A small-molecule ligand and the protein it binds are described below.
Small molecule (SMILES): Nc1nc2c(ncn2[C@@H]2O[C@H](CO[P](=O)(O)O[P](=O)(O)CP(=O)(O)O)[C@@H](O)[C@H]2O)c(=O)[nH]1

Sequence of chain 1.B:
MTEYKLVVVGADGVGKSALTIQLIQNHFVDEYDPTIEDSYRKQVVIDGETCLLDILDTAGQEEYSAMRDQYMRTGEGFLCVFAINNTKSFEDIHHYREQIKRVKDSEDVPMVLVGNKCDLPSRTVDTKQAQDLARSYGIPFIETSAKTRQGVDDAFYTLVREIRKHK

Binding-site contacts:
Ligand atom O2B contacts residue GLY14 of chain 1.B at 3.4 Å (h-bond).
Ligand atom PG contacts residue MG1 of chain 1.F at 3.2 Å.
Ligand atom C8 contacts residue ALA19 of chain 1.B at 3.5 Å (hydrophobic).
Ligand atom O3' contacts residue ASP31 of chain 1.B at 2.8 Å (salt-bridge).
Ligand atom C3' contacts residue GLU32 of chain 1.B at 3.5 Å.
Ligand atom O2' contacts residue PHE29 of chain 1.B at 3.4 Å.
Ligand atom O1G contacts residue MG1 of chain 1.F at 2.0 Å.
Ligand atom C8 contacts residue GLY16 of chain 1.B at 3.5 Å.
Ligand atom O2' contacts residue VAL30 of chain 1.B at 2.7 Å (h-bond).
Ligand atom O1A contacts residue ALA19 of chain 1.B at 2.8 Å (h-bond).
Ligand atom O3A contacts residue GLY16 of chain 1.B at 3.2 Å (h-bond).
Ligand atom N1 contacts residue ASP120 of chain 1.B at 2.9 Å (salt-bridge).
Ligand atom O2B contacts residue VAL15 of chain 1.B at 3.3 Å (h-bond).
Ligand atom O2' contacts residue ASP31 of chain 1.B at 3.1 Å (salt-bridge).
Ligand atom N2 contacts residue ASP120 of chain 1.B at 2.9 Å (salt-bridge).
Ligand atom O6 contacts residue ALA147 of chain 1.B at 2.8 Å (h-bond).
Ligand atom PB contacts residue MG1 of chain 1.F at 3.3 Å.
Ligand atom O6 contacts residue ASP120 of chain 1.B at 3.5 Å (salt-bridge).
Ligand atom O6 contacts residue LYS118 of chain 1.B at 3.4 Å.
Ligand atom O1B contacts residue SER18 of chain 1.B at 3.0 Å (h-bond).
Ligand atom O4' contacts residue LYS118 of chain 1.B at 3.1 Å (salt-bridge).
Ligand atom O6 contacts residue ASN117 of chain 1.B at 3.3 Å (h-bond).
Ligand atom PG contacts residue ASP13 of chain 1.B at 3.5 Å.
Ligand atom C3B contacts residue GLY14 of chain 1.B at 3.4 Å.
Ligand atom O2G contacts residue GLY61 of chain 1.B at 2.8 Å (h-bond).
Ligand atom O3G contacts residue ASP13 of chain 1.B at 2.6 Å (salt-bridge).
Ligand atom N7 contacts residue ASN117 of chain 1.B at 3.1 Å (h-bond).
Ligand atom O1A contacts residue SER18 of chain 1.B at 3.4 Å (h-bond).
Ligand atom O2B contacts residue LYS17 of chain 1.B at 2.8 Å (salt-bridge).
Ligand atom O1B contacts residue LYS17 of chain 1.B at 3.5 Å (salt-bridge).
Ligand atom O6 contacts residue SER146 of chain 1.B at 3.5 Å.
Ligand atom C3B contacts residue MG1 of chain 1.F at 3.5 Å.
Ligand atom O2G contacts residue ASP13 of chain 1.B at 3.4 Å.
Ligand atom O2B contacts residue GLY16 of chain 1.B at 3.1 Å (h-bond).
Ligand atom O1B contacts residue MG1 of chain 1.F at 2.1 Å.
Ligand atom O1A contacts residue GLY16 of chain 1.B at 3.4 Å.
Ligand atom O3G contacts residue PRO35 of chain 1.B at 3.3 Å.
Ligand atom N2 contacts residue LEU121 of chain 1.B at 3.5 Å.
Ligand atom O2G contacts residue LYS17 of chain 1.B at 2.7 Å (salt-bridge).
Ligand atom O1G contacts residue THR36 of chain 1.B at 2.8 Å (h-bond).